Binding-site contacts:
Ligand atom C8 contacts residue GLU388 of chain 1.A at 4.1 Å.
Ligand atom C2 contacts residue GLU388 of chain 1.A at 3.5 Å.
Ligand atom O7 contacts residue ASN389 of chain 1.A at 3.7 Å.
Ligand atom C1 contacts residue ASN444 of chain 1.A at 3.8 Å.
Ligand atom C6 contacts residue ASN444 of chain 1.A at 3.4 Å.
Ligand atom C2 contacts residue ASN420 of chain 1.A at 2.3 Å.
Ligand atom C7 contacts residue ASN420 of chain 1.A at 3.6 Å.
Ligand atom C6 contacts residue THR422 of chain 1.A at 4.2 Å.
Ligand atom O5 contacts residue ASN444 of chain 1.A at 3.4 Å (h-bond).
Ligand atom C7 contacts residue GLU388 of chain 1.A at 3.9 Å.
Ligand atom O7 contacts residue GLU388 of chain 1.A at 3.5 Å (salt-bridge).
Ligand atom C4 contacts residue ASN420 of chain 1.A at 4.2 Å.
Ligand atom C1 contacts residue ASN420 of chain 1.A at 1.4 Å.
Ligand atom C1 contacts residue GLU388 of chain 1.A at 3.7 Å.
Ligand atom N2 contacts residue GLU388 of chain 1.A at 3.8 Å.
Ligand atom C5 contacts residue ASN444 of chain 1.A at 3.5 Å.
Ligand atom C5 contacts residue ASN420 of chain 1.A at 3.6 Å.
Ligand atom O5 contacts residue ASN420 of chain 1.A at 2.4 Å (h-bond).
Ligand atom O5 contacts residue GLU388 of chain 1.A at 4.1 Å.
Ligand atom O7 contacts residue ASN420 of chain 1.A at 4.1 Å.
Ligand atom O6 contacts residue THR422 of chain 1.A at 3.6 Å.
Ligand atom N2 contacts residue ASN420 of chain 1.A at 2.7 Å (h-bond).
Ligand atom C3 contacts residue ASN420 of chain 1.A at 3.6 Å.

The small molecule below binds the protein below.
Small molecule (SMILES): CC(=O)N[C@H]1[C@H](O[C@H]2[C@H](O)[C@@H](NC(C)=O)CO[C@@H]2CO)O[C@H](CO)[C@@H](O)[C@@H]1O

Sequence of chain 1.A:
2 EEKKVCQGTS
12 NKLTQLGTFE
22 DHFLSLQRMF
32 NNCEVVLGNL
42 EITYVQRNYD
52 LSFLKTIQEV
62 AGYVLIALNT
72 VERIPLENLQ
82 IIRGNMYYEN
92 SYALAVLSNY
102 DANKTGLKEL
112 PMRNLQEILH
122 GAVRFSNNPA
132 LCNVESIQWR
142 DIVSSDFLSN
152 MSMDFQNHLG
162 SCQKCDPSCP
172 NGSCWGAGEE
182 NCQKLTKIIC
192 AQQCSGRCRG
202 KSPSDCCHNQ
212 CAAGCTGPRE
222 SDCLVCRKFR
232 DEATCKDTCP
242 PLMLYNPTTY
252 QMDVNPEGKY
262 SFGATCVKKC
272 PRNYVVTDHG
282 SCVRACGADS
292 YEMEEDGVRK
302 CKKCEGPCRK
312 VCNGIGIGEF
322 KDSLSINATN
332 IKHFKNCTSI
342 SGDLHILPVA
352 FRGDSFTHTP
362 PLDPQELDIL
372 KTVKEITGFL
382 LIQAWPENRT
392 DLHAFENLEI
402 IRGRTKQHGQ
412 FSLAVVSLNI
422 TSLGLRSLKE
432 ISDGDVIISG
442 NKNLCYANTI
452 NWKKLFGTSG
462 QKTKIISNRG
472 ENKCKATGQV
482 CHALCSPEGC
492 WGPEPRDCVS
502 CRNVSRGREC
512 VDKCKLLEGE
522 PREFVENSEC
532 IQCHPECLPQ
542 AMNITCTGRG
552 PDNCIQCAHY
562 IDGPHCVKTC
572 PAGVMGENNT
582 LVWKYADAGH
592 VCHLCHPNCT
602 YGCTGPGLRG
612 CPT